Sequence of chain 20.E:
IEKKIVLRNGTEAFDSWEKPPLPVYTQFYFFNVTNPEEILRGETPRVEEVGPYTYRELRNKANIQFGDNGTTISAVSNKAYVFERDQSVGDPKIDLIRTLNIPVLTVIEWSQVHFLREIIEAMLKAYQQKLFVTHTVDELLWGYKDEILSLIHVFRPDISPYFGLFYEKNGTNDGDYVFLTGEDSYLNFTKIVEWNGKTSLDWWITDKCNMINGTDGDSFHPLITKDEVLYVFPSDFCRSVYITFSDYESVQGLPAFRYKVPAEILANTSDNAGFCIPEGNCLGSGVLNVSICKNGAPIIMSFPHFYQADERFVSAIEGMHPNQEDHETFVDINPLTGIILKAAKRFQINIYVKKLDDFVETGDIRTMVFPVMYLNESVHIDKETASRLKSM

Binding-site contacts:
Ligand atom O3 contacts residue VAL94 of chain 20.E at 4.5 Å.
Ligand atom C1 contacts residue ASN182 of chain 20.E at 1.4 Å.
Ligand atom C2 contacts residue TYR93 of chain 20.E at 3.8 Å (hydrophobic).
Ligand atom C8 contacts residue ASN182 of chain 20.E at 4.3 Å.
Ligand atom C8 contacts residue ASP150 of chain 20.E at 4.3 Å.
Ligand atom N2 contacts residue ASN182 of chain 20.E at 2.9 Å (h-bond).
Ligand atom O4 contacts residue VAL94 of chain 20.E at 3.7 Å.
Ligand atom C3 contacts residue ASN182 of chain 20.E at 3.8 Å.
Ligand atom N2 contacts residue TYR93 of chain 20.E at 3.3 Å (h-bond).
Ligand atom C2 contacts residue ASN182 of chain 20.E at 2.5 Å.
Ligand atom O5 contacts residue ASN182 of chain 20.E at 2.4 Å (h-bond).
Ligand atom C7 contacts residue ASN182 of chain 20.E at 3.1 Å.
Ligand atom O7 contacts residue ASN182 of chain 20.E at 2.9 Å (h-bond).
Ligand atom C4 contacts residue ASN182 of chain 20.E at 4.3 Å.
Ligand atom C8 contacts residue TRP154 of chain 20.E at 3.6 Å (hydrophobic).
Ligand atom C3 contacts residue TYR93 of chain 20.E at 3.8 Å (hydrophobic).
Ligand atom C3 contacts residue VAL94 of chain 20.E at 4.4 Å (hydrophobic).
Ligand atom O7 contacts residue VAL94 of chain 20.E at 3.5 Å.
Ligand atom O7 contacts residue LEU70 of chain 20.E at 3.7 Å.
Ligand atom C5 contacts residue ASN182 of chain 20.E at 3.6 Å.
Ligand atom C1 contacts residue TYR93 of chain 20.E at 3.8 Å (hydrophobic).
Ligand atom C8 contacts residue TYR93 of chain 20.E at 4.4 Å (hydrophobic).
Ligand atom C7 contacts residue TYR93 of chain 20.E at 4.3 Å (hydrophobic).
Ligand atom C7 contacts residue TRP154 of chain 20.E at 4.5 Å (hydrophobic).
Ligand atom C2 contacts residue VAL94 of chain 20.E at 4.3 Å (hydrophobic).
Ligand atom O7 contacts residue TRP154 of chain 20.E at 4.5 Å.

This protein binds this small molecule.
Small molecule (SMILES): CC(=O)N[C@H]1[C@H](O[C@H]2[C@H](O)[C@@H](NC(C)=O)CO[C@@H]2CO)O[C@H](CO)[C@@H](O)[C@@H]1O